A protein and the small-molecule ligand that binds it are described below.
Small molecule (SMILES): CC(=O)N[C@@H]1[C@@H](O)[C@H](O)[C@@H](CO)O[C@H]1O

Binding-site contacts:
Ligand atom C1 contacts residue SER102 of chain 1.A at 3.5 Å.
Ligand atom O5 contacts residue SER102 of chain 1.A at 3.3 Å (h-bond).
Ligand atom O5 contacts residue ASN100 of chain 1.A at 2.4 Å (h-bond).
Ligand atom C7 contacts residue ASN100 of chain 1.A at 3.1 Å.
Ligand atom C5 contacts residue SER102 of chain 1.A at 3.5 Å.
Ligand atom O7 contacts residue ASN100 of chain 1.A at 3.0 Å (h-bond).
Ligand atom C4 contacts residue ASN100 of chain 1.A at 4.2 Å.
Ligand atom C1 contacts residue ASN100 of chain 1.A at 1.4 Å.
Ligand atom C3 contacts residue ASN100 of chain 1.A at 3.8 Å.
Ligand atom C2 contacts residue ASN100 of chain 1.A at 2.5 Å.
Ligand atom C5 contacts residue ASN100 of chain 1.A at 3.7 Å.
Ligand atom C8 contacts residue ASN100 of chain 1.A at 4.3 Å.
Ligand atom N2 contacts residue ASN100 of chain 1.A at 2.9 Å (h-bond).
Ligand atom C6 contacts residue SER102 of chain 1.A at 3.9 Å.

Sequence of chain 1.A:
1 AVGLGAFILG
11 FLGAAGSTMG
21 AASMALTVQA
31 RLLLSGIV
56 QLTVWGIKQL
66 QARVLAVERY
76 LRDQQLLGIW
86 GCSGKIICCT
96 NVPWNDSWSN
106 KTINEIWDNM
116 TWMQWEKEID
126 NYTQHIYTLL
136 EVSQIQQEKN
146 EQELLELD